Sequence of chain 1.A:
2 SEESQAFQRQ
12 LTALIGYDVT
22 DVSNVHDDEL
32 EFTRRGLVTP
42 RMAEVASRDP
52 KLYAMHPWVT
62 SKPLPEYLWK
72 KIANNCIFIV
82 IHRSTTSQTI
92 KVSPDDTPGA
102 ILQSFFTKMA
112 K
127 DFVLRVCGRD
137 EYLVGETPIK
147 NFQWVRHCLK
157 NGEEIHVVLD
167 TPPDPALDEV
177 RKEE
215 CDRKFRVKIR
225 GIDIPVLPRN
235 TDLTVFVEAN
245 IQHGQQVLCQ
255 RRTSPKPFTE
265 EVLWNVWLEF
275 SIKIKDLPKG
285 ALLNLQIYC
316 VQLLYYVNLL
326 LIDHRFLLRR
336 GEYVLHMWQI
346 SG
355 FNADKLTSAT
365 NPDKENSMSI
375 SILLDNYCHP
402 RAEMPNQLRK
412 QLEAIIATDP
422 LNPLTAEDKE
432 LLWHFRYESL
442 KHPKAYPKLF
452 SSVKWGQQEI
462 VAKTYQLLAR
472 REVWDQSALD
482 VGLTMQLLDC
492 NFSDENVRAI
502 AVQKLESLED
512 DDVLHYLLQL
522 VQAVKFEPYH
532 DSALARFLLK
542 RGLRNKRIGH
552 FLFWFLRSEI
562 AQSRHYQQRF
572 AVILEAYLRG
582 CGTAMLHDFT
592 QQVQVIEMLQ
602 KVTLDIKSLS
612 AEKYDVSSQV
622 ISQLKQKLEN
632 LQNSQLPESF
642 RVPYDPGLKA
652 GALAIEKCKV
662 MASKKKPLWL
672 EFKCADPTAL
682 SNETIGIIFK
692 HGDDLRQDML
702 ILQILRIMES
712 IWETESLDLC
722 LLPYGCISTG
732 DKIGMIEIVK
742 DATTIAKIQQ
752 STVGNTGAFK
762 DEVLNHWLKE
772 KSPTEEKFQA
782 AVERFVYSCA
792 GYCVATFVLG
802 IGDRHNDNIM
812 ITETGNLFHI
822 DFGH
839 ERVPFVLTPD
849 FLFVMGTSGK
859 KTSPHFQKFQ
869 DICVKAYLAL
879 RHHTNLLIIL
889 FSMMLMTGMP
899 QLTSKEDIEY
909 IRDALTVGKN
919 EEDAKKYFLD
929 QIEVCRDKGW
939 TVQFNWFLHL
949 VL

Binding-site contacts:
Ligand atom C12 contacts residue MET811 of chain 1.A at 3.9 Å (hydrophobic).
Ligand atom N4 contacts residue ASP822 of chain 1.A at 3.3 Å.
Ligand atom C contacts residue PHE819 of chain 1.A at 3.9 Å (hydrophobic).
Ligand atom N contacts residue VAL740 of chain 1.A at 3.1 Å (h-bond).
Ligand atom C contacts residue VAL740 of chain 1.A at 3.7 Å (hydrophobic).
Ligand atom C13 contacts residue ILE737 of chain 1.A at 3.9 Å (hydrophobic).
Ligand atom N1 contacts residue VAL740 of chain 1.A at 2.9 Å (h-bond).
Ligand atom C15 contacts residue ASP822 of chain 1.A at 4.0 Å.
Ligand atom C14 contacts residue ASP822 of chain 1.A at 3.5 Å.
Ligand atom C9 contacts residue ILE689 of chain 1.A at 3.9 Å (hydrophobic).
Ligand atom C5 contacts residue TRP670 of chain 1.A at 3.8 Å (hydrophobic).
Ligand atom C10 contacts residue ILE821 of chain 1.A at 3.6 Å (hydrophobic).
Ligand atom N2 contacts residue MET811 of chain 1.A at 3.5 Å (h-bond).
Ligand atom N5 contacts residue ASP822 of chain 1.A at 3.4 Å.
Ligand atom C5 contacts residue ILE689 of chain 1.A at 3.8 Å (hydrophobic).
Ligand atom N2 contacts residue ILE689 of chain 1.A at 3.9 Å.
Ligand atom C9 contacts residue ILE821 of chain 1.A at 3.7 Å (hydrophobic).
Ligand atom C2 contacts residue MET811 of chain 1.A at 3.8 Å (hydrophobic).
Ligand atom N contacts residue GLU738 of chain 1.A at 3.7 Å.
Ligand atom N5 contacts residue LYS691 of chain 1.A at 3.6 Å.
Ligand atom N3 contacts residue ILE689 of chain 1.A at 3.6 Å.
Ligand atom N1 contacts residue ILE739 of chain 1.A at 3.7 Å.
Ligand atom C11 contacts residue ILE821 of chain 1.A at 3.5 Å (hydrophobic).
Ligand atom C11 contacts residue ILE737 of chain 1.A at 3.5 Å (hydrophobic).
Ligand atom C3 contacts residue ILE689 of chain 1.A at 3.6 Å (hydrophobic).
Ligand atom C contacts residue TYR725 of chain 1.A at 3.5 Å (hydrophobic).
Ligand atom C12 contacts residue ILE821 of chain 1.A at 3.9 Å (hydrophobic).
Ligand atom C2 contacts residue VAL740 of chain 1.A at 3.7 Å (hydrophobic).
Ligand atom C6 contacts residue MET662 of chain 1.A at 3.6 Å (hydrophobic).
Ligand atom C3 contacts residue MET811 of chain 1.A at 3.5 Å (hydrophobic).
Ligand atom C15 contacts residue LYS691 of chain 1.A at 4.0 Å.
Ligand atom C14 contacts residue ILE737 of chain 1.A at 3.8 Å (hydrophobic).
Ligand atom C14 contacts residue TYR725 of chain 1.A at 3.4 Å (hydrophobic).
Ligand atom C1 contacts residue GLU738 of chain 1.A at 3.5 Å.
Ligand atom N4 contacts residue TYR725 of chain 1.A at 3.7 Å.
Ligand atom C12 contacts residue ILE689 of chain 1.A at 3.9 Å (hydrophobic).
Ligand atom C14 contacts residue ILE821 of chain 1.A at 3.9 Å (hydrophobic).
Ligand atom C contacts residue GLU738 of chain 1.A at 3.0 Å.
Ligand atom C5 contacts residue MET662 of chain 1.A at 3.7 Å (hydrophobic).
Ligand atom O contacts residue ILE821 of chain 1.A at 3.8 Å.

The small molecule below binds the protein below.
Small molecule (SMILES): Cc1nc(N)nc2c1cc(-c1cn[nH]c1)c(=O)n2C1CCCC1